Binding-site contacts:
Ligand atom CB contacts residue ALA37 of chain 1.C at 3.5 Å (hydrophobic).
Ligand atom CA contacts residue THR51 of chain 1.C at 3.2 Å.
Ligand atom CZ contacts residue HIS34 of chain 1.C at 4.0 Å.
Ligand atom CA contacts residue ASP41 of chain 1.C at 3.6 Å.
Ligand atom N contacts residue THR51 of chain 1.C at 3.0 Å (h-bond).
Ligand atom CZ contacts residue ASP55 of chain 1.B at 3.7 Å.
Ligand atom CB contacts residue HIS34 of chain 1.C at 3.8 Å.
Ligand atom NH2 contacts residue HIS34 of chain 1.C at 2.9 Å (h-bond).
Ligand atom C contacts residue ASP55 of chain 1.B at 3.4 Å.
Ligand atom CD contacts residue SER38 of chain 1.C at 3.8 Å.
Ligand atom N contacts residue ASP41 of chain 1.C at 2.8 Å (salt-bridge).
Ligand atom CA contacts residue ASP56 of chain 1.B at 4.0 Å.
Ligand atom OXT contacts residue ALA53 of chain 1.C at 2.9 Å (h-bond).
Ligand atom CB contacts residue THR51 of chain 1.C at 3.9 Å.
Ligand atom NH2 contacts residue ASP55 of chain 1.B at 3.5 Å.
Ligand atom C contacts residue HIS34 of chain 1.C at 3.9 Å.
Ligand atom CG contacts residue ASP41 of chain 1.C at 3.8 Å.
Ligand atom CA contacts residue ALA53 of chain 1.C at 3.9 Å (hydrophobic).
Ligand atom N contacts residue THR57 of chain 1.B at 3.1 Å (h-bond).
Ligand atom OXT contacts residue HIS34 of chain 1.C at 3.2 Å.
Ligand atom CD contacts residue HIS34 of chain 1.C at 3.6 Å.
Ligand atom NE contacts residue SER38 of chain 1.C at 4.0 Å.
Ligand atom O contacts residue ASP55 of chain 1.B at 2.7 Å (salt-bridge).
Ligand atom OXT contacts residue ILE52 of chain 1.C at 3.6 Å.
Ligand atom C contacts residue ILE52 of chain 1.C at 3.9 Å (hydrophobic).
Ligand atom CG contacts residue ASP56 of chain 1.B at 4.0 Å.
Ligand atom O contacts residue GLY54 of chain 1.B at 3.6 Å.
Ligand atom C contacts residue ASP56 of chain 1.B at 4.0 Å.
Ligand atom O contacts residue THR57 of chain 1.B at 3.4 Å (h-bond).
Ligand atom NH1 contacts residue ASP55 of chain 1.B at 3.5 Å (salt-bridge).
Ligand atom O contacts residue ASP56 of chain 1.B at 3.1 Å (salt-bridge).
Ligand atom OXT contacts residue ASP55 of chain 1.B at 3.3 Å (salt-bridge).
Ligand atom C contacts residue GLY54 of chain 1.B at 3.8 Å.
Ligand atom N contacts residue ARG27 of chain 1.B at 3.5 Å (salt-bridge).
Ligand atom N contacts residue ASP56 of chain 1.B at 2.9 Å (salt-bridge).
Ligand atom C contacts residue ALA53 of chain 1.C at 3.7 Å (hydrophobic).
Ligand atom OXT contacts residue GLY54 of chain 1.B at 3.2 Å.
Ligand atom C contacts residue THR51 of chain 1.C at 3.6 Å.
Ligand atom CB contacts residue ASP41 of chain 1.C at 3.5 Å.
Ligand atom CG contacts residue HIS34 of chain 1.C at 3.6 Å.

The protein below binds the small molecule below.
Small molecule (SMILES): NC(=[NH2+])NCCC[C@H](N)C(=O)O

Sequence of chain 1.B:
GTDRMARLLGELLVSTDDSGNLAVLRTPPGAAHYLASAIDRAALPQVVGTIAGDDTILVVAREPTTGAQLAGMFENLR

Sequence of chain 1.C:
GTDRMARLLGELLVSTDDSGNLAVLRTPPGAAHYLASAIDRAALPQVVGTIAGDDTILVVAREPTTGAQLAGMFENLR